Binding-site contacts:
Ligand atom O3 contacts residue TRP52 of chain 1.C at 4.2 Å.
Ligand atom O7 contacts residue ARG53 of chain 1.D at 2.9 Å (salt-bridge).
Ligand atom N2 contacts residue TYR116 of chain 1.D at 3.7 Å.
Ligand atom C7 contacts residue TYR116 of chain 1.D at 3.7 Å (hydrophobic).
Ligand atom O6 contacts residue ASN72 of chain 1.C at 3.6 Å.
Ligand atom C8 contacts residue TYR116 of chain 1.D at 3.4 Å (hydrophobic).
Ligand atom O3 contacts residue TYR116 of chain 1.D at 2.5 Å (h-bond).
Ligand atom C6 contacts residue SER50 of chain 1.C at 3.5 Å.
Ligand atom O32 contacts residue ARG53 of chain 1.D at 3.6 Å.
Ligand atom C8 contacts residue TRP52 of chain 1.C at 4.0 Å (hydrophobic).
Ligand atom O7 contacts residue GLY120 of chain 1.C at 4.2 Å.
Ligand atom C3 contacts residue ASP119 of chain 1.C at 4.2 Å.
Ligand atom C2 contacts residue GLY120 of chain 1.C at 4.3 Å.
Ligand atom C3 contacts residue TYR116 of chain 1.D at 3.4 Å (hydrophobic).
Ligand atom O1 contacts residue ARG53 of chain 1.D at 4.0 Å.
Ligand atom C4 contacts residue TRP52 of chain 1.C at 4.0 Å (hydrophobic).
Ligand atom C8 contacts residue ARG53 of chain 1.D at 4.1 Å.
Ligand atom O4 contacts residue TRP52 of chain 1.C at 2.9 Å (h-bond).
Ligand atom C4 contacts residue ASP119 of chain 1.C at 4.0 Å.
Ligand atom C1 contacts residue TRP52 of chain 1.C at 3.9 Å (hydrophobic).
Ligand atom O3 contacts residue GLY120 of chain 1.C at 3.4 Å (h-bond).
Ligand atom O20 contacts residue TRP52 of chain 1.C at 3.7 Å.
Ligand atom C3 contacts residue TRP52 of chain 1.C at 3.6 Å (hydrophobic).
Ligand atom O4 contacts residue ASP119 of chain 1.C at 4.1 Å.
Ligand atom C5 contacts residue TRP52 of chain 1.C at 3.8 Å (hydrophobic).
Ligand atom O3 contacts residue ASP119 of chain 1.C at 3.1 Å (salt-bridge).
Ligand atom C4 contacts residue GLY118 of chain 1.C at 3.5 Å.
Ligand atom C7 contacts residue ARG53 of chain 1.D at 3.7 Å.
Ligand atom O4 contacts residue PHE51 of chain 1.C at 3.5 Å.
Ligand atom O7 contacts residue TYR116 of chain 1.D at 4.0 Å.
Ligand atom O6 contacts residue SER50 of chain 1.C at 3.4 Å (h-bond).
Ligand atom C2 contacts residue TRP52 of chain 1.C at 4.2 Å (hydrophobic).
Ligand atom C2 contacts residue TYR116 of chain 1.D at 4.1 Å (hydrophobic).
Ligand atom C3 contacts residue GLY118 of chain 1.C at 4.0 Å.
Ligand atom C6 contacts residue ASN72 of chain 1.C at 4.3 Å.
Ligand atom C7 contacts residue TRP52 of chain 1.C at 4.2 Å (hydrophobic).
Ligand atom C3 contacts residue GLY120 of chain 1.C at 4.3 Å.
Ligand atom O4 contacts residue GLY118 of chain 1.C at 2.6 Å (h-bond).
Ligand atom N2 contacts residue TRP52 of chain 1.C at 3.5 Å.
Ligand atom O3 contacts residue GLY118 of chain 1.C at 3.0 Å.

Sequence of chain 1.D:
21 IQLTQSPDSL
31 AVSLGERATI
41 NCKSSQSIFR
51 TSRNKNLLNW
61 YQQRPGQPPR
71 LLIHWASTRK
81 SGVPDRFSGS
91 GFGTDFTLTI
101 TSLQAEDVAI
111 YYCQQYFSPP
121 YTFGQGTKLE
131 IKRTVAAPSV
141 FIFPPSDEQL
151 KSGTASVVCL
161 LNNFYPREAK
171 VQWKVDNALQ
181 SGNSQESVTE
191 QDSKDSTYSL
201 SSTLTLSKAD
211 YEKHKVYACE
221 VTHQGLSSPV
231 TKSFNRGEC

The small molecule below binds the protein below.
Small molecule (SMILES): CC(=O)N[C@H]1[C@H](O[C@H](CO)[C@@H](O)[C@@H](O)COP(=O)(O)O)O[C@H](CO)[C@@H](O)[C@@H]1O

Sequence of chain 1.C:
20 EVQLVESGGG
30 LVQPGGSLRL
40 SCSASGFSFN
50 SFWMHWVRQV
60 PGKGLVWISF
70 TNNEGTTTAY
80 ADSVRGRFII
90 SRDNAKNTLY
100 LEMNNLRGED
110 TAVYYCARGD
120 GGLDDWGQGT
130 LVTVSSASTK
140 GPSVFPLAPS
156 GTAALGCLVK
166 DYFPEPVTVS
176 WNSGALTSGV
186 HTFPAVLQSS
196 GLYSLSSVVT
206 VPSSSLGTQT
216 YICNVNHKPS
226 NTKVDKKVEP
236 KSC